Binding-site contacts:
Ligand atom C31 contacts residue LYS66 of chain 1.B at 3.6 Å.
Ligand atom N3 contacts residue HIS119 of chain 1.B at 4.2 Å.
Ligand atom C32 contacts residue LYS66 of chain 1.B at 4.1 Å.
Ligand atom RU contacts residue HIS119 of chain 1.B at 2.1 Å.
Ligand atom N3 contacts residue PHE120 of chain 1.B at 3.6 Å.
Ligand atom O1 contacts residue HIS119 of chain 1.B at 3.0 Å (h-bond).
Ligand atom O2 contacts residue HIS119 of chain 1.B at 3.0 Å (h-bond).
Ligand atom O2 contacts residue GLN11 of chain 1.B at 4.5 Å.
Ligand atom O3 contacts residue HIS119 of chain 1.B at 2.8 Å (h-bond).
Ligand atom O4 contacts residue HIS119 of chain 1.B at 4.4 Å.
Ligand atom C32 contacts residue ASP121 of chain 1.B at 4.0 Å.
Ligand atom N3 contacts residue ASP121 of chain 1.B at 4.2 Å.
Ligand atom O1 contacts residue HIS12 of chain 1.B at 4.3 Å.
Ligand atom C33 contacts residue HIS119 of chain 1.B at 3.1 Å.
Ligand atom C29 contacts residue PHE120 of chain 1.B at 3.8 Å (hydrophobic).
Ligand atom C31 contacts residue ASP121 of chain 1.B at 4.0 Å.
Ligand atom C29 contacts residue HIS119 of chain 1.B at 3.0 Å.
Ligand atom C31 contacts residue PHE120 of chain 1.B at 4.4 Å (hydrophobic).
Ligand atom O1 contacts residue PHE120 of chain 1.B at 2.8 Å (h-bond).
Ligand atom C30 contacts residue PHE120 of chain 1.B at 3.5 Å (hydrophobic).
Ligand atom N4 contacts residue HIS119 of chain 1.B at 3.3 Å (h-bond).
Ligand atom C30 contacts residue ASP121 of chain 1.B at 3.9 Å.
Ligand atom RU contacts residue PHE120 of chain 1.B at 4.3 Å.

This protein binds this small molecule.
Small molecule (SMILES): Cn1cc[n+](C)c1[Ru](O)(O)(O)O

Sequence of chain 1.B:
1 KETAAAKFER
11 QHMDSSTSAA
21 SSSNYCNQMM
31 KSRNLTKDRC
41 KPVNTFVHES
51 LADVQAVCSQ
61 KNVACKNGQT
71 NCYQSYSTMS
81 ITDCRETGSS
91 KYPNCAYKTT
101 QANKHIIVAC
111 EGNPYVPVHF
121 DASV